Binding-site contacts:
Ligand atom C8 contacts residue ASN150 of chain 1.C at 4.5 Å.
Ligand atom O3 contacts residue ASP322 of chain 1.C at 3.1 Å (salt-bridge).
Ligand atom O7 contacts residue VAL136 of chain 1.C at 4.1 Å.
Ligand atom N2 contacts residue ASP322 of chain 1.C at 3.0 Å (salt-bridge).
Ligand atom C5 contacts residue TYR167 of chain 1.C at 4.2 Å (hydrophobic).
Ligand atom C8 contacts residue ASP322 of chain 1.C at 3.2 Å.
Ligand atom N2 contacts residue ASN150 of chain 1.C at 3.0 Å (h-bond).
Ligand atom C7 contacts residue ASN150 of chain 1.C at 3.3 Å.
Ligand atom C8 contacts residue LEU169 of chain 1.C at 3.8 Å (hydrophobic).
Ligand atom C7 contacts residue TYR167 of chain 1.C at 3.8 Å (hydrophobic).
Ligand atom C8 contacts residue VAL136 of chain 1.C at 4.2 Å (hydrophobic).
Ligand atom C7 contacts residue ASP322 of chain 1.C at 3.5 Å.
Ligand atom C3 contacts residue ASP322 of chain 1.C at 3.9 Å.
Ligand atom C1 contacts residue TYR167 of chain 1.C at 4.0 Å (hydrophobic).
Ligand atom C4 contacts residue ASN150 of chain 1.C at 4.4 Å.
Ligand atom O5 contacts residue ASN150 of chain 1.C at 2.5 Å (h-bond).
Ligand atom C4 contacts residue TYR167 of chain 1.C at 4.4 Å (hydrophobic).
Ligand atom O7 contacts residue ASN150 of chain 1.C at 3.1 Å (h-bond).
Ligand atom C2 contacts residue TYR167 of chain 1.C at 4.5 Å (hydrophobic).
Ligand atom O7 contacts residue TYR167 of chain 1.C at 3.1 Å (h-bond).
Ligand atom C2 contacts residue ASN150 of chain 1.C at 2.5 Å.
Ligand atom C7 contacts residue LEU169 of chain 1.C at 4.5 Å (hydrophobic).
Ligand atom C1 contacts residue ASN150 of chain 1.C at 1.5 Å.
Ligand atom O4 contacts residue TYR167 of chain 1.C at 3.7 Å.
Ligand atom C5 contacts residue ASN150 of chain 1.C at 3.8 Å.
Ligand atom C3 contacts residue ASN150 of chain 1.C at 3.9 Å.
Ligand atom C8 contacts residue TYR167 of chain 1.C at 3.6 Å (hydrophobic).
Ligand atom C3 contacts residue TYR167 of chain 1.C at 4.0 Å (hydrophobic).
Ligand atom C2 contacts residue ASP322 of chain 1.C at 4.1 Å.
Ligand atom O6 contacts residue SER152 of chain 1.C at 4.1 Å.

Sequence of chain 1.C:
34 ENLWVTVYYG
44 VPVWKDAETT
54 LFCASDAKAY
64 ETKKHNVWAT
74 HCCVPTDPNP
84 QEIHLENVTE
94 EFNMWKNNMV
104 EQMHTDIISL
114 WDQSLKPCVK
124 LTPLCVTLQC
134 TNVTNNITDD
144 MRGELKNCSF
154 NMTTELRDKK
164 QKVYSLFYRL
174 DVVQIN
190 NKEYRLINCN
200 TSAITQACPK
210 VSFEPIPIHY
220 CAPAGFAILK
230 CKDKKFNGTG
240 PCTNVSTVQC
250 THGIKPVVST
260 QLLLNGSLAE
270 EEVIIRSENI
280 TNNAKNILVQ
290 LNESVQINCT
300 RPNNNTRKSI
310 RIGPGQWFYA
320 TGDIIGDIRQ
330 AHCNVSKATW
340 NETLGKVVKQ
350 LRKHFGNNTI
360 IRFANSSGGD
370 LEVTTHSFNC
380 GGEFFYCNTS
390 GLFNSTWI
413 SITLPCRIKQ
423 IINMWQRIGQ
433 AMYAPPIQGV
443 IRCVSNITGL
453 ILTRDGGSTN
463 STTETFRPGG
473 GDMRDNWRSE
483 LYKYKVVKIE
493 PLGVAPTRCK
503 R

This protein binds this small molecule.
Small molecule (SMILES): CC(=O)N[C@H]1[C@H](O[C@H]2[C@H](O)[C@@H](NC(C)=O)CO[C@@H]2CO)O[C@H](CO)[C@@H](O)[C@@H]1O